A protein and the small-molecule ligand that binds it are described below.
Small molecule (SMILES): Nc1ncnc2c(CN3C[C@H](CSc4cnccn4)[C@@H](O)C3)c[nH]c12

Sequence of chain 1.C:
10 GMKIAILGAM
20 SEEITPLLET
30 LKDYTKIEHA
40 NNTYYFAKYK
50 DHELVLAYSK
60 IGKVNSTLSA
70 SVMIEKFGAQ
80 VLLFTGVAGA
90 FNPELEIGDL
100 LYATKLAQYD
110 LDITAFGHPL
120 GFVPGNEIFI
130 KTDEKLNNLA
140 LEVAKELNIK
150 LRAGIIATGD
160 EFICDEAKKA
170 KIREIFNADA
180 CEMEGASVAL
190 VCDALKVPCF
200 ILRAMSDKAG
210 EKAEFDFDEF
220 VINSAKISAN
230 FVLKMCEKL

Binding-site contacts:
Ligand atom C5 contacts residue PHE161 of chain 1.B at 3.4 Å (hydrophobic).
Ligand atom C2' contacts residue MET182 of chain 1.B at 3.7 Å (hydrophobic).
Ligand atom C3' contacts residue MET182 of chain 1.B at 3.7 Å (hydrophobic).
Ligand atom C10 contacts residue VAL86 of chain 1.B at 3.0 Å (hydrophobic).
Ligand atom C1' contacts residue PHE216 of chain 1.B at 3.5 Å (hydrophobic).
Ligand atom N3 contacts residue GLU181 of chain 1.B at 3.4 Å.
Ligand atom C5 contacts residue GLY88 of chain 1.B at 3.5 Å.
Ligand atom C9' contacts residue PHE115 of chain 1.C at 3.6 Å (hydrophobic).
Ligand atom N3 contacts residue MET182 of chain 1.B at 3.7 Å.
Ligand atom O3' contacts residue GLU183 of chain 1.B at 2.6 Å (salt-bridge).
Ligand atom O3' contacts residue ILE60 of chain 1.B at 3.2 Å.
Ligand atom N6 contacts residue ASP206 of chain 1.B at 3.0 Å (salt-bridge).
Ligand atom C6 contacts residue PHE161 of chain 1.B at 3.4 Å (hydrophobic).
Ligand atom C2 contacts residue PHE161 of chain 1.B at 3.6 Å (hydrophobic).
Ligand atom S contacts residue PHE115 of chain 1.C at 3.6 Å.
Ligand atom C8 contacts residue GLY88 of chain 1.B at 3.5 Å.
Ligand atom N7 contacts residue PHE161 of chain 1.B at 3.6 Å.
Ligand atom N6 contacts residue PHE161 of chain 1.B at 3.5 Å.
Ligand atom C7' contacts residue MET19 of chain 1.B at 3.6 Å (hydrophobic).
Ligand atom N6 contacts residue ILE162 of chain 1.B at 2.9 Å (h-bond).
Ligand atom C9' contacts residue PHE216 of chain 1.B at 3.7 Å (hydrophobic).
Ligand atom C3' contacts residue GLU183 of chain 1.B at 3.3 Å.
Ligand atom C2' contacts residue GLU183 of chain 1.B at 3.6 Å.
Ligand atom C8 contacts residue ALA87 of chain 1.B at 3.3 Å (hydrophobic).
Ligand atom N7 contacts residue GLY88 of chain 1.B at 3.1 Å (h-bond).
Ligand atom N7 contacts residue ASP206 of chain 1.B at 2.8 Å (salt-bridge).
Ligand atom N7 contacts residue ALA87 of chain 1.B at 3.4 Å.
Ligand atom C2 contacts residue GLU160 of chain 1.B at 3.5 Å.
Ligand atom C2 contacts residue ILE162 of chain 1.B at 3.7 Å (hydrophobic).
Ligand atom C6 contacts residue ILE162 of chain 1.B at 3.8 Å (hydrophobic).
Ligand atom N1 contacts residue ILE162 of chain 1.B at 3.0 Å (h-bond).
Ligand atom N1 contacts residue CYS180 of chain 1.B at 3.5 Å (h-bond).
Ligand atom C8 contacts residue ASP206 of chain 1.B at 3.5 Å.
Ligand atom N7 contacts residue SER205 of chain 1.B at 3.7 Å.
Ligand atom N1 contacts residue PHE161 of chain 1.B at 3.5 Å.
Ligand atom O3' contacts residue ALA18 of chain 1.B at 3.4 Å.
Ligand atom C8 contacts residue SER205 of chain 1.B at 3.3 Å.
Ligand atom C5' contacts residue MET182 of chain 1.B at 3.7 Å (hydrophobic).
Ligand atom S contacts residue PHE161 of chain 1.B at 3.6 Å.
Ligand atom C9 contacts residue ALA87 of chain 1.B at 3.7 Å (hydrophobic).

Sequence of chain 1.B:
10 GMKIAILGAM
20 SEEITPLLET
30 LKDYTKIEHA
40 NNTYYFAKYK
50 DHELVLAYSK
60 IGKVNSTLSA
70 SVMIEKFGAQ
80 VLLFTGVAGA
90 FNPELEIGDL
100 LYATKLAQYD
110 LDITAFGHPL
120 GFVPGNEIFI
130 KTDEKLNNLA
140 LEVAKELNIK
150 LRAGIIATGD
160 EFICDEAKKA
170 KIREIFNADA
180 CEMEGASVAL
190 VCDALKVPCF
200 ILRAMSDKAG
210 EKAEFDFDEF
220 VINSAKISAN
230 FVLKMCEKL